Sequence of chain 1.A:
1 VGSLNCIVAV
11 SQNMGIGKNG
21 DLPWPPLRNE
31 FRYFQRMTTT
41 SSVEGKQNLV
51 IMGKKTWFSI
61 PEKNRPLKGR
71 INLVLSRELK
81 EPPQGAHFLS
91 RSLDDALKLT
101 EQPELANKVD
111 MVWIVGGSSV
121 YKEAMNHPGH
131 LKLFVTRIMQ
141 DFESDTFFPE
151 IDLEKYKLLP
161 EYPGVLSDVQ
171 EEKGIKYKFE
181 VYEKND

Binding-site contacts:
Ligand atom N4' contacts residue PHE34 of chain 1.A at 3.4 Å.
Ligand atom CL5 contacts residue PHE31 of chain 1.A at 3.7 Å.
Ligand atom C2' contacts residue VAL8 of chain 1.A at 3.6 Å (hydrophobic).
Ligand atom CL2 contacts residue GLY20 of chain 1.A at 3.9 Å.
Ligand atom N3' contacts residue ILE7 of chain 1.A at 3.6 Å (h-bond).
Ligand atom C2' contacts residue PHE34 of chain 1.A at 3.7 Å (hydrophobic).
Ligand atom N1' contacts residue ALA9 of chain 1.A at 3.9 Å.
Ligand atom N4' contacts residue VAL115 of chain 1.A at 3.7 Å.
Ligand atom N3' contacts residue VAL8 of chain 1.A at 3.3 Å.
Ligand atom N8' contacts residue PHE31 of chain 1.A at 3.8 Å.
Ligand atom N2' contacts residue ALA9 of chain 1.A at 3.4 Å (h-bond).
Ligand atom N1' contacts residue GLU30 of chain 1.A at 3.0 Å (salt-bridge).
Ligand atom C2' contacts residue ALA9 of chain 1.A at 3.6 Å (hydrophobic).
Ligand atom N4' contacts residue ILE7 of chain 1.A at 2.9 Å (h-bond).
Ligand atom C2' contacts residue GLU30 of chain 1.A at 3.8 Å.
Ligand atom C4' contacts residue ILE7 of chain 1.A at 3.8 Å (hydrophobic).
Ligand atom N3' contacts residue PHE34 of chain 1.A at 3.4 Å.
Ligand atom N1' contacts residue PHE34 of chain 1.A at 3.7 Å.
Ligand atom N2' contacts residue THR136 of chain 1.A at 3.7 Å.
Ligand atom C8A contacts residue PHE34 of chain 1.A at 3.8 Å (hydrophobic).
Ligand atom CL2 contacts residue ASP21 of chain 1.A at 4.0 Å.
Ligand atom C9 contacts residue PHE34 of chain 1.A at 3.8 Å (hydrophobic).
Ligand atom C11 contacts residue SER59 of chain 1.A at 3.8 Å.
Ligand atom N4' contacts residue TYR121 of chain 1.A at 3.7 Å.
Ligand atom C8A contacts residue GLU30 of chain 1.A at 3.9 Å.
Ligand atom N3' contacts residue ALA9 of chain 1.A at 3.6 Å.
Ligand atom C3' contacts residue SER59 of chain 1.A at 4.0 Å.
Ligand atom C7' contacts residue PHE31 of chain 1.A at 3.7 Å (hydrophobic).
Ligand atom CL2 contacts residue LEU22 of chain 1.A at 3.7 Å.
Ligand atom N2' contacts residue GLU30 of chain 1.A at 2.9 Å (salt-bridge).
Ligand atom C11 contacts residue LEU22 of chain 1.A at 3.8 Å (hydrophobic).
Ligand atom C6' contacts residue PHE31 of chain 1.A at 3.9 Å (hydrophobic).
Ligand atom N2' contacts residue VAL8 of chain 1.A at 3.3 Å.
Ligand atom CL2 contacts residue SER59 of chain 1.A at 3.6 Å.
Ligand atom N8' contacts residue GLU30 of chain 1.A at 4.0 Å.
Ligand atom N2' contacts residue ILE7 of chain 1.A at 3.9 Å.
Ligand atom C5' contacts residue PRO61 of chain 1.A at 3.9 Å (hydrophobic).
Ligand atom C4' contacts residue PHE34 of chain 1.A at 3.3 Å (hydrophobic).
Ligand atom C12 contacts residue PRO61 of chain 1.A at 3.8 Å (hydrophobic).
Ligand atom C4A contacts residue PHE34 of chain 1.A at 3.4 Å (hydrophobic).

A protein and the small-molecule ligand that binds it are described below.
Small molecule (SMILES): Nc1nc(N)c2cc(CNc3cc(Cl)ccc3Cl)cnc2n1